Binding-site contacts:
Ligand atom C2 contacts residue ASN120 of chain 2.A at 2.4 Å.
Ligand atom C5 contacts residue ILE310 of chain 4.A at 3.6 Å (hydrophobic).
Ligand atom C6 contacts residue LEU373 of chain 4.A at 3.3 Å (hydrophobic).
Ligand atom O3 contacts residue ASP250 of chain 4.A at 3.1 Å (salt-bridge).
Ligand atom O4 contacts residue THR287 of chain 4.A at 3.5 Å.
Ligand atom C5 contacts residue ARG283 of chain 4.A at 3.6 Å.
Ligand atom O2 contacts residue ASN249 of chain 4.A at 3.3 Å (h-bond).
Ligand atom O4 contacts residue GLU294 of chain 4.A at 2.7 Å (salt-bridge).
Ligand atom O3 contacts residue GLN311 of chain 4.A at 3.3 Å.
Ligand atom C4 contacts residue GLU294 of chain 4.A at 3.6 Å.
Ligand atom C3 contacts residue GLU294 of chain 4.A at 3.4 Å.
Ligand atom O5 contacts residue ASN120 of chain 2.A at 2.4 Å (h-bond).
Ligand atom O5 contacts residue ARG283 of chain 4.A at 3.2 Å (salt-bridge).
Ligand atom C6 contacts residue GLN311 of chain 4.A at 3.6 Å.
Ligand atom O2 contacts residue LEU296 of chain 4.A at 3.5 Å.
Ligand atom C6 contacts residue ASP250 of chain 4.A at 3.6 Å.
Ligand atom O3 contacts residue ASN249 of chain 4.A at 2.8 Å (h-bond).
Ligand atom N2 contacts residue ASN120 of chain 2.A at 2.9 Å (h-bond).
Ligand atom C6 contacts residue ILE285 of chain 4.A at 3.4 Å (hydrophobic).
Ligand atom O3 contacts residue GLY312 of chain 4.A at 3.0 Å (h-bond).
Ligand atom O4 contacts residue ARG247 of chain 4.A at 3.1 Å (salt-bridge).
Ligand atom C7 contacts residue ASN120 of chain 2.A at 3.5 Å.
Ligand atom O5 contacts residue GLY312 of chain 4.A at 3.6 Å.
Ligand atom C6 contacts residue PRO309 of chain 4.A at 3.6 Å (hydrophobic).
Ligand atom C5 contacts residue ASN120 of chain 2.A at 3.7 Å.
Ligand atom C3 contacts residue GLY312 of chain 4.A at 3.2 Å.
Ligand atom O6 contacts residue GLN375 of chain 4.A at 3.2 Å.
Ligand atom O6 contacts residue ASP250 of chain 4.A at 2.7 Å (salt-bridge).
Ligand atom O5 contacts residue ASP250 of chain 4.A at 3.6 Å (salt-bridge).
Ligand atom O5 contacts residue GLN375 of chain 4.A at 3.3 Å (h-bond).
Ligand atom C6 contacts residue ILE310 of chain 4.A at 3.5 Å (hydrophobic).
Ligand atom C1 contacts residue ASN120 of chain 2.A at 1.4 Å.
Ligand atom O4 contacts residue ARG283 of chain 4.A at 3.5 Å (salt-bridge).
Ligand atom O7 contacts residue ASN120 of chain 2.A at 3.7 Å.
Ligand atom O3 contacts residue ARG283 of chain 4.A at 3.0 Å (salt-bridge).
Ligand atom O2 contacts residue GLY312 of chain 4.A at 3.2 Å.
Ligand atom O6 contacts residue ILE310 of chain 4.A at 3.3 Å (h-bond).
Ligand atom O6 contacts residue ILE285 of chain 4.A at 2.6 Å (h-bond).
Ligand atom O3 contacts residue GLU294 of chain 4.A at 2.6 Å (salt-bridge).
Ligand atom O5 contacts residue GLY374 of chain 4.A at 3.4 Å.

Sequence of chain 4.A:
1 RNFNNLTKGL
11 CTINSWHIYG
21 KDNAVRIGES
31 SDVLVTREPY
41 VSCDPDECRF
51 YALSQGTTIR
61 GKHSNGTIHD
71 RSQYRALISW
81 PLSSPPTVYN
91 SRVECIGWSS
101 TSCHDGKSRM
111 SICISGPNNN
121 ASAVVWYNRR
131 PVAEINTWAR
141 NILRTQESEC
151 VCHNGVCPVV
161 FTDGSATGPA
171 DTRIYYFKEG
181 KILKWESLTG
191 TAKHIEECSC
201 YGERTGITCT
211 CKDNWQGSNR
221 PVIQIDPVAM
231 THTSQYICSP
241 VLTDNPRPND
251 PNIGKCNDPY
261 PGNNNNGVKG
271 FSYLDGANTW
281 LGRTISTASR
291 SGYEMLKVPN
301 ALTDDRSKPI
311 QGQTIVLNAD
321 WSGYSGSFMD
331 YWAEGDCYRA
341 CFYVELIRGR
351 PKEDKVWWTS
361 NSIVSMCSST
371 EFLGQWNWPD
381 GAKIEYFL

This protein binds this small molecule.
Small molecule (SMILES): CC(=O)N[C@H]1[C@H](O[C@H]2[C@H](O)[C@@H](NC(C)=O)CO[C@@H]2CO)O[C@H](CO)[C@@H](O[C@@H]2O[C@H](CO[C@H]3O[C@H](CO[C@H]4O[C@H](CO)[C@@H](O)[C@H](O)[C@@H]4O)[C@@H](O)[C@H](O[C@H]4O[C@H](CO)[C@@H](O)[C@H](O)[C@@H]4O)[C@@H]3O)[C@@H](O)[C@H](O[C@H]3O[C@H](CO)[C@@H](O)[C@H](O)[C@@H]3O[C@H]3O[C@H](CO)[C@@H](O)[C@H](O)[C@@H]3O[C@H]3O[C@H](CO)[C@@H](O)[C@H](O)[C@@H]3O)[C@@H]2O)[C@@H]1O

Sequence of chain 2.A:
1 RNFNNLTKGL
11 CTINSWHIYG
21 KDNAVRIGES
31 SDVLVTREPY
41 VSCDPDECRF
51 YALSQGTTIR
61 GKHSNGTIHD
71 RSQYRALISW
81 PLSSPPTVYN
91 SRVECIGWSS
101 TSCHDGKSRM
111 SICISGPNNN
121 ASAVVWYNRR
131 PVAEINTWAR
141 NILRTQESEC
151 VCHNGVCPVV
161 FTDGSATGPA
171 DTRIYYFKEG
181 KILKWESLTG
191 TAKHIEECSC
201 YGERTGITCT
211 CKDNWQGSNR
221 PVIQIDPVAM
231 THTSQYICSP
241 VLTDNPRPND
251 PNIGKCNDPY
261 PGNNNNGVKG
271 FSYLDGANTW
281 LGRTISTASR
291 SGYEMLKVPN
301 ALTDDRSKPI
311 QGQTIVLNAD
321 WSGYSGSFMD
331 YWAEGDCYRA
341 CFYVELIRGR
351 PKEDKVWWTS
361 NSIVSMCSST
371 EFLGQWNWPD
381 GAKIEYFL